A small-molecule ligand and the protein it binds are described below.
Small molecule (SMILES): CC(=O)NCC(=O)N[C@@H](CC(N)=O)C(=O)N[C@@H](CS)C(=O)N[C@@H](Cc1ccccc1)C(=O)N[C@@H](CO)C(=O)N[C@@H](CCCCN)C(=O)N1CCC[C@H]1C=O

Binding-site contacts:
Ligand atom OD1 contacts residue THR188 of chain 1.A at 2.8 Å (h-bond).
Ligand atom NZ contacts residue ASP90 of chain 1.A at 3.0 Å (salt-bridge).
Ligand atom CZ contacts residue PHE94 of chain 1.A at 3.3 Å (hydrophobic).
Ligand atom CH3 contacts residue TYR307 of chain 1.A at 3.1 Å (hydrophobic).
Ligand atom ND2 contacts residue MYA1 of chain 1.E at 3.2 Å (h-bond).
Ligand atom N contacts residue TYR202 of chain 1.A at 2.9 Å (h-bond).
Ligand atom CD contacts residue PHE217 of chain 1.A at 3.4 Å (hydrophobic).
Ligand atom CG contacts residue MYA1 of chain 1.E at 3.3 Å.
Ligand atom C contacts residue HIS204 of chain 1.A at 3.3 Å.
Ligand atom CA contacts residue TYR202 of chain 1.A at 3.2 Å (hydrophobic).
Ligand atom C contacts residue HIS204 of chain 1.A at 3.5 Å.
Ligand atom C contacts residue GLN402 of chain 1.A at 3.4 Å.
Ligand atom ND2 contacts residue ALA189 of chain 1.A at 3.2 Å.
Ligand atom O contacts residue TYR98 of chain 1.A at 2.9 Å (h-bond).
Ligand atom OG contacts residue HIS204 of chain 1.A at 3.0 Å (h-bond).
Ligand atom ND2 contacts residue THR188 of chain 1.A at 2.6 Å (h-bond).
Ligand atom O contacts residue GLN402 of chain 1.A at 2.7 Å (h-bond).
Ligand atom CD contacts residue ASP89 of chain 1.A at 3.5 Å.
Ligand atom CE2 contacts residue SER311 of chain 1.A at 2.8 Å.
Ligand atom CB contacts residue PHE217 of chain 1.A at 3.4 Å (hydrophobic).
Ligand atom NZ contacts residue ASP91 of chain 1.A at 3.5 Å.
Ligand atom OG contacts residue GLY376 of chain 1.A at 3.2 Å.
Ligand atom NZ contacts residue ASP89 of chain 1.A at 3.2 Å (salt-bridge).
Ligand atom CB contacts residue ASP377 of chain 1.A at 3.2 Å.
Ligand atom O contacts residue TYR202 of chain 1.A at 3.3 Å.
Ligand atom CD1 contacts residue ASP89 of chain 1.A at 3.5 Å.
Ligand atom C contacts residue TYR307 of chain 1.A at 3.1 Å (hydrophobic).
Ligand atom CH3 contacts residue TYR326 of chain 1.A at 3.3 Å (hydrophobic).
Ligand atom CG contacts residue THR188 of chain 1.A at 3.1 Å.
Ligand atom CH3 contacts residue LEU309 of chain 1.A at 3.4 Å (hydrophobic).
Ligand atom N contacts residue HIS204 of chain 1.A at 3.1 Å (h-bond).
Ligand atom O contacts residue TYR202 of chain 1.A at 3.3 Å (h-bond).
Ligand atom CZ contacts residue SER311 of chain 1.A at 3.4 Å.
Ligand atom CE2 contacts residue PHE94 of chain 1.A at 3.4 Å (hydrophobic).
Ligand atom N contacts residue TYR307 of chain 1.A at 2.8 Å (h-bond).
Ligand atom O contacts residue ASP89 of chain 1.A at 3.2 Å.
Ligand atom O contacts residue HIS204 of chain 1.A at 3.1 Å.
Ligand atom OG contacts residue ASP377 of chain 1.A at 2.9 Å (salt-bridge).
Ligand atom O contacts residue ASP377 of chain 1.A at 3.2 Å (salt-bridge).
Ligand atom CA contacts residue HIS204 of chain 1.A at 3.1 Å.

Sequence of chain 1.A:
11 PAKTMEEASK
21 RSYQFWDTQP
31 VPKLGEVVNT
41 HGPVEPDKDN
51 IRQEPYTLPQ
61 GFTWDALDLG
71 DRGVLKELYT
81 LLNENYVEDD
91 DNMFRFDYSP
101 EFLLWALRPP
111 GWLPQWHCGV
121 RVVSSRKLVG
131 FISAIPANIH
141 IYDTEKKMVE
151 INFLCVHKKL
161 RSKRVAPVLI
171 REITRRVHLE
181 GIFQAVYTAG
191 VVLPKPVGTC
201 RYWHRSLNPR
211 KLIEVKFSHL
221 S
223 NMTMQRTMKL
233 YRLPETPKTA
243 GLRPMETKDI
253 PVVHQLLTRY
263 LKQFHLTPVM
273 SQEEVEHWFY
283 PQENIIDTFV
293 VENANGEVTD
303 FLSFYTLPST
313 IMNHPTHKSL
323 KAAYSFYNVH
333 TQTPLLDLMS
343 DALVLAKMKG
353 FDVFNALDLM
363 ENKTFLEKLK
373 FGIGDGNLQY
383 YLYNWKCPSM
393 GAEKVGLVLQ